Binding-site contacts:
Ligand atom C5 contacts residue ASN120 of chain 3.A at 3.6 Å.
Ligand atom C1 contacts residue THR122 of chain 3.A at 3.2 Å.
Ligand atom C3 contacts residue ASN120 of chain 3.A at 3.8 Å.
Ligand atom C7 contacts residue ASN120 of chain 3.A at 3.3 Å.
Ligand atom C5 contacts residue THR122 of chain 3.A at 3.4 Å.
Ligand atom C1 contacts residue ASN120 of chain 3.A at 1.4 Å.
Ligand atom C2 contacts residue ASN120 of chain 3.A at 2.5 Å.
Ligand atom O6 contacts residue THR122 of chain 3.A at 3.4 Å (h-bond).
Ligand atom C6 contacts residue THR122 of chain 3.A at 4.0 Å.
Ligand atom C4 contacts residue ASN120 of chain 3.A at 4.2 Å.
Ligand atom O5 contacts residue ASN120 of chain 3.A at 2.3 Å (h-bond).
Ligand atom N2 contacts residue ASN120 of chain 3.A at 3.0 Å (h-bond).
Ligand atom O7 contacts residue ASN120 of chain 3.A at 3.2 Å (h-bond).
Ligand atom O5 contacts residue THR122 of chain 3.A at 3.1 Å (h-bond).

A protein and the small-molecule ligand that binds it are described below.
Small molecule (SMILES): CC(=O)N[C@@H]1[C@@H](O)[C@H](O)[C@@H](CO)O[C@H]1O

Sequence of chain 3.A:
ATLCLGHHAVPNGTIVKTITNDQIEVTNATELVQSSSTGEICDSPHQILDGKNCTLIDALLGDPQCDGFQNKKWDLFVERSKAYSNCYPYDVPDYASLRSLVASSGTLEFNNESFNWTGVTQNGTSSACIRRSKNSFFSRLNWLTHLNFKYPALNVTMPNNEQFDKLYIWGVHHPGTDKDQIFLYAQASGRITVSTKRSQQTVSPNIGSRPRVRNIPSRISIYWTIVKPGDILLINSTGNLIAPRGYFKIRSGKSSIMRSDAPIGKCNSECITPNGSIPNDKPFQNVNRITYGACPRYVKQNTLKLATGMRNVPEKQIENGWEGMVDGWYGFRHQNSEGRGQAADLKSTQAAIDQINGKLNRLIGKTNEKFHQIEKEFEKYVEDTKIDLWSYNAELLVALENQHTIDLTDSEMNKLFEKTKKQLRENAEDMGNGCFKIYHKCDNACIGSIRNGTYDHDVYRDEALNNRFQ